Sequence of chain 1.I:
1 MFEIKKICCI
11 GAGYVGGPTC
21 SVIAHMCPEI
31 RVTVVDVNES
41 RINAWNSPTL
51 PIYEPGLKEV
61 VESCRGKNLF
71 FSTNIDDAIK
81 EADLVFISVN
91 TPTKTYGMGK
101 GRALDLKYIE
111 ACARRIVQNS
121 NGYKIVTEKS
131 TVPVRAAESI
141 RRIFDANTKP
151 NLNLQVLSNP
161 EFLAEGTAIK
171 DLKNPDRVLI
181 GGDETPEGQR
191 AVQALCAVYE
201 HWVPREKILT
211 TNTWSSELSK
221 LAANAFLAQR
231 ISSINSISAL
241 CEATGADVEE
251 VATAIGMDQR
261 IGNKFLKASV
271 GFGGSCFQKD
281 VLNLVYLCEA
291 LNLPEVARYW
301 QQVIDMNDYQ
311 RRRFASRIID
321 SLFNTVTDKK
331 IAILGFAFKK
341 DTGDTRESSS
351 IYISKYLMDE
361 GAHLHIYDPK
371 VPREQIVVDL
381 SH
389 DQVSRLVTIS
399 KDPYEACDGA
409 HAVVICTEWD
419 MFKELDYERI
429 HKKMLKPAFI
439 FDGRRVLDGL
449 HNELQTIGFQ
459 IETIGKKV

Binding-site contacts:
Ligand atom O2 contacts residue ILE231 of chain 1.I at 3.5 Å.
Ligand atom O3' contacts residue PHE162 of chain 1.I at 3.5 Å (h-bond).
Ligand atom O2C contacts residue PHE338 of chain 1.I at 3.3 Å (h-bond).
Ligand atom O4' contacts residue PHE162 of chain 1.I at 3.0 Å (h-bond).
Ligand atom C6' contacts residue NAD1 of chain 1.TA at 3.4 Å.
Ligand atom C6' contacts residue CYS276 of chain 1.I at 3.5 Å (hydrophobic).
Ligand atom N3 contacts residue LYS267 of chain 1.I at 2.8 Å (salt-bridge).
Ligand atom O6' contacts residue NAD1 of chain 1.TA at 3.6 Å.
Ligand atom O6' contacts residue LYS220 of chain 1.I at 3.3 Å (salt-bridge).
Ligand atom C2' contacts residue PHE277 of chain 1.I at 3.7 Å (hydrophobic).
Ligand atom O2B contacts residue ALA164 of chain 1.I at 3.6 Å.
Ligand atom O6' contacts residue CYS276 of chain 1.I at 3.2 Å.
Ligand atom C3C contacts residue PHE338 of chain 1.I at 3.5 Å (hydrophobic).
Ligand atom N1 contacts residue ILE231 of chain 1.I at 3.4 Å.
Ligand atom C5' contacts residue LEU163 of chain 1.I at 3.6 Å (hydrophobic).
Ligand atom O4' contacts residue LEU163 of chain 1.I at 2.5 Å (h-bond).
Ligand atom C4' contacts residue LEU163 of chain 1.I at 3.5 Å (hydrophobic).
Ligand atom O2C contacts residue ARG442 of chain 1.I at 3.1 Å (salt-bridge).
Ligand atom O6' contacts residue ASN224 of chain 1.I at 3.3 Å (h-bond).
Ligand atom C6 contacts residue ILE231 of chain 1.I at 3.7 Å (hydrophobic).
Ligand atom O2B contacts residue GLU165 of chain 1.I at 3.2 Å (salt-bridge).
Ligand atom O1A contacts residue LYS339 of chain 1.I at 3.1 Å (salt-bridge).
Ligand atom C4 contacts residue LYS267 of chain 1.I at 3.5 Å.
Ligand atom O3B contacts residue ALA164 of chain 1.I at 3.7 Å.
Ligand atom C4' contacts residue ASN224 of chain 1.I at 3.7 Å.
Ligand atom O3' contacts residue ARG260 of chain 1.J at 3.0 Å (salt-bridge).
Ligand atom O2 contacts residue SER269 of chain 1.I at 2.7 Å (h-bond).
Ligand atom C2 contacts residue ILE231 of chain 1.I at 3.5 Å (hydrophobic).
Ligand atom O4C contacts residue ILE231 of chain 1.I at 3.3 Å.
Ligand atom O4 contacts residue LYS267 of chain 1.I at 2.9 Å (salt-bridge).
Ligand atom C5C contacts residue PHE277 of chain 1.I at 3.5 Å (hydrophobic).
Ligand atom O3C contacts residue GLY273 of chain 1.I at 2.8 Å (h-bond).
Ligand atom C4C contacts residue GLY273 of chain 1.I at 3.6 Å.
Ligand atom C1' contacts residue PHE277 of chain 1.I at 3.7 Å (hydrophobic).
Ligand atom O3C contacts residue PHE338 of chain 1.I at 3.0 Å (h-bond).
Ligand atom O2A contacts residue PHE265 of chain 1.I at 3.3 Å.
Ligand atom O4 contacts residue LEU266 of chain 1.I at 3.5 Å (h-bond).
Ligand atom O4C contacts residue PHE272 of chain 1.I at 3.5 Å.
Ligand atom O4 contacts residue PHE265 of chain 1.I at 3.5 Å.
Ligand atom O2' contacts residue ARG260 of chain 1.J at 2.7 Å (salt-bridge).

A small-molecule ligand and the protein it binds are described below.
Small molecule (SMILES): O=c1ccn([C@@H]2O[C@H](CO[P](=O)(O)O[P](=O)(O)O[C@H]3O[C@H](CO)[C@@H](O)[C@H](O)[C@H]3O)[C@@H](O)[C@H]2O)c(=O)[nH]1

Sequence of chain 1.J:
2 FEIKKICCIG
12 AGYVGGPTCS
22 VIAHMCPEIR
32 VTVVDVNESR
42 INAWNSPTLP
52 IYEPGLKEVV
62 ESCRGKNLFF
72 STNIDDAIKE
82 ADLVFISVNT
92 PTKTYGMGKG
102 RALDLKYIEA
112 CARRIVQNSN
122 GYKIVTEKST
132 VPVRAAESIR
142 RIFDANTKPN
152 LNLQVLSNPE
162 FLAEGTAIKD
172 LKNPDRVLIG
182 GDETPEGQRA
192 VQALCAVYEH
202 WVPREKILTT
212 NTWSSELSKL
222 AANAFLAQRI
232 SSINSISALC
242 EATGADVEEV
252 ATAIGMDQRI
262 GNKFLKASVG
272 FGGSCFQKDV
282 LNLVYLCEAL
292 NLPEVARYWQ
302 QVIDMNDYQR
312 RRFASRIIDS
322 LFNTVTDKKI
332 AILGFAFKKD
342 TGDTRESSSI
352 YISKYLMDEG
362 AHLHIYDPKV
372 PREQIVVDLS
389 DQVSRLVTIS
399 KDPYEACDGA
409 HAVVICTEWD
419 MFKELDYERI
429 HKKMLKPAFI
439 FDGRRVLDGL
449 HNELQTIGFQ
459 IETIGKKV